Binding-site contacts:
Ligand atom C6 contacts residue ASN318 of chain 38.K at 3.2 Å.
Ligand atom C6 contacts residue SER284 of chain 38.K at 3.4 Å.
Ligand atom O6 contacts residue ASN318 of chain 38.K at 3.0 Å (h-bond).
Ligand atom O6 contacts residue SER284 of chain 38.K at 2.9 Å (h-bond).
Ligand atom O4 contacts residue ASN318 of chain 38.K at 4.5 Å.

A protein and the small-molecule ligand that binds it are described below.
Small molecule (SMILES): CC(=O)N[C@@H]1[C@@H](O)[C@H](O)[C@@H](CO)O[C@H]1O

Sequence of chain 38.K:
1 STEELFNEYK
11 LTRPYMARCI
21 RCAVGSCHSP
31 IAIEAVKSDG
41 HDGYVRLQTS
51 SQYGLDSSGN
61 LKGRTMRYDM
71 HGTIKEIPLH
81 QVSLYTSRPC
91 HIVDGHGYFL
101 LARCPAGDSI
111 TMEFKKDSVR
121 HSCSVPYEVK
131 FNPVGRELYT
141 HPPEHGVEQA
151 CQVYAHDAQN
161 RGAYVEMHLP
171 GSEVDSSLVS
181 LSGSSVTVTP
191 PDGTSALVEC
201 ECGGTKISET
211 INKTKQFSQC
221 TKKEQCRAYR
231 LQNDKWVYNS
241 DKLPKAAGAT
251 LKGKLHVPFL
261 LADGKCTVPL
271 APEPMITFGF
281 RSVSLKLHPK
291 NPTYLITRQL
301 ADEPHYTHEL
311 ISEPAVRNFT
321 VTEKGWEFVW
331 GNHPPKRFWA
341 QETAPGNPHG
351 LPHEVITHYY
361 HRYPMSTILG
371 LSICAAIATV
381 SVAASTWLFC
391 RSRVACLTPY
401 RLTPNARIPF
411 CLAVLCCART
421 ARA